Sequence of chain 1.C:
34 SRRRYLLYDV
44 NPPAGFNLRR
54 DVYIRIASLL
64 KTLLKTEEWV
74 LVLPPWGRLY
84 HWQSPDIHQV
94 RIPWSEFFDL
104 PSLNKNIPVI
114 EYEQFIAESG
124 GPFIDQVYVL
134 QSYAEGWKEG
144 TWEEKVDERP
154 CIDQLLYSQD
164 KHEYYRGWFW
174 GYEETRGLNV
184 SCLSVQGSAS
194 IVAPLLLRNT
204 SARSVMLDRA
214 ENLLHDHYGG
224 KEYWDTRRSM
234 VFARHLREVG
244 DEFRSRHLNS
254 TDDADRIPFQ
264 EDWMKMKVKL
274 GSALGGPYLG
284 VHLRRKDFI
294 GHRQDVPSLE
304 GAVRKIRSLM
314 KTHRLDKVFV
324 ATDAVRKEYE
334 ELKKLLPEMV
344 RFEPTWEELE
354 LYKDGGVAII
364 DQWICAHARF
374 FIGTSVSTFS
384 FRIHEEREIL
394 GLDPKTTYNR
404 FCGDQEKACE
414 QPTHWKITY

Binding-site contacts:
Ligand atom O5 contacts residue ASN202 of chain 1.C at 2.3 Å (h-bond).
Ligand atom C1 contacts residue ASN202 of chain 1.C at 1.4 Å.
Ligand atom C7 contacts residue ASN202 of chain 1.C at 3.4 Å.
Ligand atom O6 contacts residue ASN202 of chain 1.C at 4.4 Å.
Ligand atom C8 contacts residue ASN202 of chain 1.C at 4.3 Å.
Ligand atom C5 contacts residue ASN202 of chain 1.C at 3.6 Å.
Ligand atom O7 contacts residue ASN202 of chain 1.C at 3.6 Å (h-bond).
Ligand atom C4 contacts residue ASN202 of chain 1.C at 4.1 Å.
Ligand atom N2 contacts residue ASN202 of chain 1.C at 2.8 Å (h-bond).
Ligand atom C2 contacts residue ASN202 of chain 1.C at 2.3 Å.
Ligand atom C3 contacts residue ASN202 of chain 1.C at 3.7 Å.

The small molecule below binds the protein below.
Small molecule (SMILES): CC(=O)N[C@@H]1[C@@H](O)[C@H](O)[C@@H](CO)O[C@H]1O